This small molecule binds to this protein.
Small molecule (SMILES): CC(=O)N[C@H]1[C@H](O[C@H]2[C@H](O)[C@@H](NC(C)=O)CO[C@@H]2CO)O[C@H](CO)[C@@H](O)[C@@H]1O

Sequence of chain 3.A:
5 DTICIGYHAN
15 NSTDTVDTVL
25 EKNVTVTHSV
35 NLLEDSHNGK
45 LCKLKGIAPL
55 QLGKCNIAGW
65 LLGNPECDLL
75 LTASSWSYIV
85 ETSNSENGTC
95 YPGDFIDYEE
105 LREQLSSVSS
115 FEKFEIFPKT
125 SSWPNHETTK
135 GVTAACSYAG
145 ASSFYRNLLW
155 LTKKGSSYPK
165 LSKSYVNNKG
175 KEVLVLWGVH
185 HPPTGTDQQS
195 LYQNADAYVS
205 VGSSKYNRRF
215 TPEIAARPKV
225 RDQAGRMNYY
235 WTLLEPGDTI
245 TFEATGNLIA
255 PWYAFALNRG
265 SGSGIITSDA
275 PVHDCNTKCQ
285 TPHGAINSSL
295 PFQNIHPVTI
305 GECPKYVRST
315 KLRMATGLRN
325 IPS

Binding-site contacts:
Ligand atom O7 contacts residue ASN27 of chain 3.A at 3.3 Å (h-bond).
Ligand atom C3 contacts residue ASN27 of chain 3.A at 3.6 Å.
Ligand atom O3 contacts residue ASN27 of chain 3.A at 4.4 Å.
Ligand atom C7 contacts residue ASN27 of chain 3.A at 3.2 Å.
Ligand atom C1 contacts residue THR19 of chain 3.A at 4.4 Å.
Ligand atom C5 contacts residue ASN27 of chain 3.A at 3.7 Å.
Ligand atom C2 contacts residue ASN27 of chain 3.A at 2.2 Å.
Ligand atom C4 contacts residue ASN27 of chain 3.A at 4.2 Å.
Ligand atom O5 contacts residue ASN27 of chain 3.A at 2.4 Å (h-bond).
Ligand atom N2 contacts residue ASN27 of chain 3.A at 2.8 Å (h-bond).
Ligand atom C1 contacts residue ASN27 of chain 3.A at 1.5 Å.
Ligand atom C8 contacts residue ASN27 of chain 3.A at 4.5 Å.